Sequence of chain 2.A:
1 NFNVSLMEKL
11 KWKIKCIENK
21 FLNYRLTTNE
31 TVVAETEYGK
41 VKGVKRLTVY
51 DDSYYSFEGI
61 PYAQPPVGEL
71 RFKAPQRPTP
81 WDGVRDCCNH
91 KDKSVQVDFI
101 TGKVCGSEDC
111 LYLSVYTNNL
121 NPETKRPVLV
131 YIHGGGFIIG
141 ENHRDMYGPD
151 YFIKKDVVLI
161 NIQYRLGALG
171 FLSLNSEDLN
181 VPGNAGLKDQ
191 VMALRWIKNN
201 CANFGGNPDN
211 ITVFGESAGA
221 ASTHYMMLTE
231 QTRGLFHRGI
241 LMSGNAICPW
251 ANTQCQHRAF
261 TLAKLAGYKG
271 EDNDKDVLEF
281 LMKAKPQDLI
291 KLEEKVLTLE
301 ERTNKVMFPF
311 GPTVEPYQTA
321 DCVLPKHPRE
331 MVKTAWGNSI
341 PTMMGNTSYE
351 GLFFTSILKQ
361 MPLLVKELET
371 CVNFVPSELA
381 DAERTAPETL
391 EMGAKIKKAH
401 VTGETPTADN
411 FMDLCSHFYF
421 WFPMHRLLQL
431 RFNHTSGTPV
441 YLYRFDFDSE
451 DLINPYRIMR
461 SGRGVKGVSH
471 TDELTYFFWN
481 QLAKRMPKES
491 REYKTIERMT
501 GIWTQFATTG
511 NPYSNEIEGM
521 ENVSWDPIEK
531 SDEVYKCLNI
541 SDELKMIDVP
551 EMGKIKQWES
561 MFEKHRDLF

A small-molecule ligand and the protein it binds are described below.
Small molecule (SMILES): CCOP(=O)(O)OCC

Binding-site contacts:
Ligand atom C3 contacts residue PHE353 of chain 2.A at 4.3 Å (hydrophobic).
Ligand atom O2 contacts residue SER217 of chain 2.A at 2.5 Å (h-bond).
Ligand atom C3 contacts residue GLU216 of chain 2.A at 4.4 Å.
Ligand atom P1 contacts residue ALA218 of chain 2.A at 3.5 Å.
Ligand atom C2 contacts residue GLU216 of chain 2.A at 4.0 Å.
Ligand atom C2 contacts residue SER217 of chain 2.A at 3.4 Å.
Ligand atom C4 contacts residue PHE420 of chain 2.A at 4.5 Å (hydrophobic).
Ligand atom C3 contacts residue HIS470 of chain 2.A at 4.3 Å.
Ligand atom C1 contacts residue SER217 of chain 2.A at 2.9 Å.
Ligand atom O2 contacts residue GLY134 of chain 2.A at 3.7 Å.
Ligand atom C2 contacts residue HIS470 of chain 2.A at 3.9 Å.
Ligand atom O1 contacts residue GLY136 of chain 2.A at 4.5 Å.
Ligand atom O2 contacts residue GLY136 of chain 2.A at 2.8 Å (h-bond).
Ligand atom C2 contacts residue THR471 of chain 2.A at 4.1 Å.
Ligand atom C3 contacts residue TYR456 of chain 2.A at 2.8 Å (hydrophobic).
Ligand atom O2 contacts residue ALA218 of chain 2.A at 2.9 Å (h-bond).
Ligand atom C1 contacts residue HIS470 of chain 2.A at 4.4 Å.
Ligand atom O1 contacts residue HIS470 of chain 2.A at 3.2 Å (h-bond).
Ligand atom C2 contacts residue GLY135 of chain 2.A at 3.5 Å.
Ligand atom O1 contacts residue SER217 of chain 2.A at 2.6 Å (h-bond).
Ligand atom O3 contacts residue ALA218 of chain 2.A at 4.3 Å.
Ligand atom P1 contacts residue GLY136 of chain 2.A at 3.8 Å.
Ligand atom O3 contacts residue SER217 of chain 2.A at 2.6 Å (h-bond).
Ligand atom C4 contacts residue MET307 of chain 2.A at 4.4 Å (hydrophobic).
Ligand atom O2 contacts residue GLU216 of chain 2.A at 4.5 Å.
Ligand atom C4 contacts residue TRP250 of chain 2.A at 4.1 Å (hydrophobic).
Ligand atom C4 contacts residue SER217 of chain 2.A at 4.1 Å.
Ligand atom C3 contacts residue GLY135 of chain 2.A at 4.5 Å.
Ligand atom O3 contacts residue GLY136 of chain 2.A at 3.8 Å.
Ligand atom P1 contacts residue SER217 of chain 2.A at 1.6 Å.
Ligand atom C2 contacts residue TYR456 of chain 2.A at 3.4 Å (hydrophobic).
Ligand atom O1 contacts residue GLY135 of chain 2.A at 4.2 Å.
Ligand atom P1 contacts residue HIS470 of chain 2.A at 3.6 Å.
Ligand atom O3 contacts residue HIS470 of chain 2.A at 4.3 Å.
Ligand atom C2 contacts residue GLY134 of chain 2.A at 4.4 Å.
Ligand atom P1 contacts residue GLY135 of chain 2.A at 4.0 Å.
Ligand atom C1 contacts residue TRP250 of chain 2.A at 3.7 Å (hydrophobic).
Ligand atom O2 contacts residue GLY135 of chain 2.A at 2.7 Å (h-bond).
Ligand atom C3 contacts residue THR471 of chain 2.A at 3.2 Å.